Sequence of chain 3.A:
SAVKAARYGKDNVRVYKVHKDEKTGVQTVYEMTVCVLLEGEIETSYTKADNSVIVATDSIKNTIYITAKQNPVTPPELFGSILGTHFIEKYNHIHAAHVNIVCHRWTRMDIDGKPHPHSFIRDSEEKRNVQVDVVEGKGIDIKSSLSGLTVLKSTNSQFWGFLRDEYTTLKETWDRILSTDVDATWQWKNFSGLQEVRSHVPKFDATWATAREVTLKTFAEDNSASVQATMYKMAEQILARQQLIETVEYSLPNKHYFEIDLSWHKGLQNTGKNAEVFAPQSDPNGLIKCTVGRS

This small molecule binds to this protein.
Small molecule (SMILES): O=c1[nH]c(=O)c2nn[nH]c2[nH]1

Sequence of chain 4.A:
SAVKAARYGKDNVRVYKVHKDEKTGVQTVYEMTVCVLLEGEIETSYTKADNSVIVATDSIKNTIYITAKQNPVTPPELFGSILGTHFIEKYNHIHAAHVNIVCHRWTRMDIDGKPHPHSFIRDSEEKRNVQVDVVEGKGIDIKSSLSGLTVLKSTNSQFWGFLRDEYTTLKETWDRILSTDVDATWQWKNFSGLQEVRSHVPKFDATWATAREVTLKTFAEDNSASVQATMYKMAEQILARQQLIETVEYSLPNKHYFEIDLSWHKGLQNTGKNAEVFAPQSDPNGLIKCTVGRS

Binding-site contacts:
Ligand atom N9 contacts residue LEU171 of chain 3.A at 3.9 Å.
Ligand atom O2 contacts residue ARG177 of chain 3.A at 2.8 Å (salt-bridge).
Ligand atom N9 contacts residue ARG177 of chain 3.A at 4.0 Å.
Ligand atom C4 contacts residue ASN255 of chain 3.A at 3.9 Å.
Ligand atom O6 contacts residue ILE289 of chain 3.A at 4.1 Å.
Ligand atom N1 contacts residue GLN229 of chain 3.A at 2.9 Å (h-bond).
Ligand atom O2 contacts residue SER227 of chain 3.A at 3.6 Å.
Ligand atom N8 contacts residue ALA57 of chain 4.A at 3.7 Å.
Ligand atom O6 contacts residue TYR9 of chain 4.A at 3.8 Å.
Ligand atom C2 contacts residue GLN229 of chain 3.A at 3.8 Å.
Ligand atom O6 contacts residue PHE160 of chain 3.A at 4.1 Å.
Ligand atom N9 contacts residue PHE160 of chain 3.A at 3.5 Å.
Ligand atom C2 contacts residue ARG177 of chain 3.A at 3.5 Å.
Ligand atom N3 contacts residue PHE160 of chain 3.A at 3.7 Å.
Ligand atom O2 contacts residue GLN229 of chain 3.A at 3.8 Å.
Ligand atom C4 contacts residue ARG177 of chain 3.A at 3.8 Å.
Ligand atom N8 contacts residue LEU171 of chain 3.A at 3.8 Å.
Ligand atom C2 contacts residue VAL228 of chain 3.A at 4.0 Å (hydrophobic).
Ligand atom N7 contacts residue ALA57 of chain 4.A at 3.5 Å.
Ligand atom N9 contacts residue THR58 of chain 4.A at 4.0 Å.
Ligand atom C5 contacts residue THR58 of chain 4.A at 4.0 Å.
Ligand atom C4 contacts residue PHE160 of chain 3.A at 3.4 Å (hydrophobic).
Ligand atom C2 contacts residue ASN255 of chain 3.A at 3.9 Å.
Ligand atom N8 contacts residue THR58 of chain 4.A at 3.3 Å (h-bond).
Ligand atom O6 contacts residue GLN229 of chain 3.A at 2.9 Å (h-bond).
Ligand atom N8 contacts residue ASP59 of chain 4.A at 3.9 Å.
Ligand atom O2 contacts residue PHE160 of chain 3.A at 3.9 Å.
Ligand atom N8 contacts residue PHE160 of chain 3.A at 3.7 Å.
Ligand atom O2 contacts residue VAL228 of chain 3.A at 2.9 Å (h-bond).
Ligand atom N7 contacts residue THR58 of chain 4.A at 2.8 Å (h-bond).
Ligand atom O6 contacts residue ILE55 of chain 4.A at 3.5 Å.
Ligand atom C6 contacts residue GLN229 of chain 3.A at 3.7 Å.
Ligand atom N7 contacts residue PHE160 of chain 3.A at 3.7 Å.
Ligand atom C5 contacts residue PHE160 of chain 3.A at 3.4 Å (hydrophobic).
Ligand atom C6 contacts residue PHE160 of chain 3.A at 3.6 Å (hydrophobic).
Ligand atom N3 contacts residue ASN255 of chain 3.A at 3.4 Å (h-bond).
Ligand atom N3 contacts residue ARG177 of chain 3.A at 3.0 Å (salt-bridge).
Ligand atom N1 contacts residue PHE160 of chain 3.A at 3.6 Å.
Ligand atom O6 contacts residue THR58 of chain 4.A at 3.9 Å.
Ligand atom C2 contacts residue PHE160 of chain 3.A at 3.7 Å (hydrophobic).